The small molecule below binds the protein below.
Small molecule (SMILES): O=C(Nc1ccccc1)Nc1ccc(CCNc2ncnc3oc(-c4ccc(OCCN5CCC(O)CC5)cc4)cc23)cc1

Binding-site contacts:
Ligand atom O33 contacts residue LYS40 of chain 1.A at 2.8 Å (salt-bridge).
Ligand atom C25 contacts residue ASP152 of chain 1.A at 3.5 Å.
Ligand atom C13 contacts residue ALA38 of chain 1.A at 3.5 Å (hydrophobic).
Ligand atom C37 contacts residue ARG15 of chain 1.A at 3.5 Å.
Ligand atom C27 contacts residue LEU56 of chain 1.A at 3.6 Å (hydrophobic).
Ligand atom C22 contacts residue LYS40 of chain 1.A at 3.4 Å.
Ligand atom C28 contacts residue GLU59 of chain 1.A at 3.4 Å.
Ligand atom C28 contacts residue LEU56 of chain 1.A at 3.4 Å (hydrophobic).
Ligand atom C11 contacts residue ALA91 of chain 1.A at 3.1 Å (hydrophobic).
Ligand atom C10 contacts residue GLY94 of chain 1.A at 3.6 Å.
Ligand atom N14 contacts residue LEU141 of chain 1.A at 3.4 Å.
Ligand atom C30 contacts residue LEU47 of chain 1.A at 3.2 Å (hydrophobic).
Ligand atom C19 contacts residue LEU88 of chain 1.A at 3.5 Å (hydrophobic).
Ligand atom C13 contacts residue GLU89 of chain 1.A at 3.2 Å.
Ligand atom C21 contacts residue ASP152 of chain 1.A at 3.5 Å.
Ligand atom C28 contacts residue GLY154 of chain 1.A at 3.6 Å.
Ligand atom C22 contacts residue ASP152 of chain 1.A at 3.3 Å.
Ligand atom C7 contacts residue LEU17 of chain 1.A at 3.6 Å (hydrophobic).
Ligand atom C10 contacts residue PRO92 of chain 1.A at 3.5 Å (hydrophobic).
Ligand atom O34 contacts residue ARG15 of chain 1.A at 3.2 Å (salt-bridge).
Ligand atom N12 contacts residue GLU89 of chain 1.A at 3.5 Å (salt-bridge).
Ligand atom O43 contacts residue LYS102 of chain 1.A at 3.5 Å.
Ligand atom C32 contacts residue LEU42 of chain 1.A at 3.4 Å (hydrophobic).
Ligand atom N12 contacts residue ALA91 of chain 1.A at 3.3 Å (h-bond).
Ligand atom C39 contacts residue LEU93 of chain 1.A at 3.6 Å (hydrophobic).
Ligand atom C27 contacts residue GLU59 of chain 1.A at 3.4 Å.
Ligand atom C15 contacts residue LEU141 of chain 1.A at 3.4 Å (hydrophobic).
Ligand atom C25 contacts residue GLU59 of chain 1.A at 3.5 Å.
Ligand atom C31 contacts residue LEU42 of chain 1.A at 3.5 Å (hydrophobic).
Ligand atom C16 contacts residue VAL25 of chain 1.A at 3.5 Å (hydrophobic).
Ligand atom N24 contacts residue GLU59 of chain 1.A at 3.1 Å (salt-bridge).
Ligand atom N24 contacts residue ASP152 of chain 1.A at 3.3 Å (salt-bridge).
Ligand atom C37 contacts residue PRO92 of chain 1.A at 3.5 Å (hydrophobic).
Ligand atom C13 contacts residue LEU141 of chain 1.A at 3.5 Å (hydrophobic).
Ligand atom N26 contacts residue ASP152 of chain 1.A at 3.4 Å (salt-bridge).
Ligand atom C38 contacts residue LEU93 of chain 1.A at 3.6 Å (hydrophobic).
Ligand atom C31 contacts residue LEU47 of chain 1.A at 3.5 Å (hydrophobic).
Ligand atom C9 contacts residue ARG15 of chain 1.A at 3.5 Å.
Ligand atom O3 contacts residue ALA91 of chain 1.A at 3.3 Å (h-bond).
Ligand atom N26 contacts residue GLU59 of chain 1.A at 2.7 Å (salt-bridge).

Sequence of chain 1.A:
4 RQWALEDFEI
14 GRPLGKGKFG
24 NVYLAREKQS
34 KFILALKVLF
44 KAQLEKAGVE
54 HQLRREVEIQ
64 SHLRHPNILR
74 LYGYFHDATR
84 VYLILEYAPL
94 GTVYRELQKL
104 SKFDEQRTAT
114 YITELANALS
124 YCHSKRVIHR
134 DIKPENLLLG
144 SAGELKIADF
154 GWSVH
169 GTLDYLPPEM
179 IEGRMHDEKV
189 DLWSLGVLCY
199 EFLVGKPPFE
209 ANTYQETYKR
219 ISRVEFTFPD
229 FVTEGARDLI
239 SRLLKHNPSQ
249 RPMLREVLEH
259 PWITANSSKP